Sequence of chain 1.A:
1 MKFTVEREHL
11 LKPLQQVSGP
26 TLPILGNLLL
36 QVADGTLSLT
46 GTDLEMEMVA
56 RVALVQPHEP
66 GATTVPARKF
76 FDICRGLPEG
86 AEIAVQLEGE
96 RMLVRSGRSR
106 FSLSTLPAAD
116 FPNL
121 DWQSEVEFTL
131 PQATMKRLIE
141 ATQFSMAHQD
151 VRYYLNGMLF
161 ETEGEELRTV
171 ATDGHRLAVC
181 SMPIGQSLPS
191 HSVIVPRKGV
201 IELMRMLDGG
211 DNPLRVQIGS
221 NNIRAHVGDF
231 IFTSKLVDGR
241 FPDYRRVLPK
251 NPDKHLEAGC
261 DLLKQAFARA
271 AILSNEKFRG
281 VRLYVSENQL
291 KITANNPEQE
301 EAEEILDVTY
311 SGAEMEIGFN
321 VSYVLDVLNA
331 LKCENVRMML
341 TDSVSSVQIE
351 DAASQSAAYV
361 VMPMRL

A small-molecule ligand and the protein it binds are described below.
Small molecule (SMILES): NC(=O)c1ccc(F)c(F)c1

Binding-site contacts:
Ligand atom O3 contacts residue GLY174 of chain 1.A at 4.4 Å.
Ligand atom F10 contacts residue SER346 of chain 1.A at 3.5 Å.
Ligand atom C7 contacts residue VAL247 of chain 1.A at 3.7 Å (hydrophobic).
Ligand atom C9 contacts residue VAL247 of chain 1.A at 3.8 Å (hydrophobic).
Ligand atom C7 contacts residue HIS175 of chain 1.A at 4.1 Å.
Ligand atom N1 contacts residue VAL247 of chain 1.A at 4.2 Å.
Ligand atom F8 contacts residue MET362 of chain 1.A at 3.9 Å.
Ligand atom F8 contacts residue ARG176 of chain 1.A at 4.0 Å.
Ligand atom C11 contacts residue VAL247 of chain 1.A at 4.1 Å (hydrophobic).
Ligand atom C7 contacts residue GLY174 of chain 1.A at 4.0 Å.
Ligand atom C2 contacts residue VAL247 of chain 1.A at 4.0 Å (hydrophobic).
Ligand atom C9 contacts residue GLY174 of chain 1.A at 4.1 Å.
Ligand atom C6 contacts residue VAL247 of chain 1.A at 4.0 Å (hydrophobic).
Ligand atom O3 contacts residue THR172 of chain 1.A at 4.3 Å.
Ligand atom F8 contacts residue HIS175 of chain 1.A at 3.3 Å.
Ligand atom C7 contacts residue ARG176 of chain 1.A at 4.5 Å.
Ligand atom C4 contacts residue GLY174 of chain 1.A at 4.1 Å.
Ligand atom F8 contacts residue VAL247 of chain 1.A at 4.1 Å.
Ligand atom C5 contacts residue GLY174 of chain 1.A at 3.9 Å.
Ligand atom C7 contacts residue MET362 of chain 1.A at 4.4 Å (hydrophobic).
Ligand atom N1 contacts residue PRO242 of chain 1.A at 4.5 Å.
Ligand atom C4 contacts residue THR172 of chain 1.A at 4.5 Å.
Ligand atom C6 contacts residue GLY174 of chain 1.A at 3.8 Å.
Ligand atom F10 contacts residue VAL247 of chain 1.A at 4.3 Å.
Ligand atom C6 contacts residue THR172 of chain 1.A at 3.3 Å.
Ligand atom F10 contacts residue MET362 of chain 1.A at 4.0 Å.
Ligand atom C6 contacts residue ARG176 of chain 1.A at 4.0 Å.
Ligand atom C4 contacts residue VAL247 of chain 1.A at 3.9 Å (hydrophobic).
Ligand atom F8 contacts residue LEU177 of chain 1.A at 4.4 Å.
Ligand atom C11 contacts residue GLY174 of chain 1.A at 4.2 Å.
Ligand atom O3 contacts residue PRO242 of chain 1.A at 3.6 Å.
Ligand atom C5 contacts residue THR172 of chain 1.A at 3.1 Å.
Ligand atom C6 contacts residue LEU177 of chain 1.A at 3.9 Å (hydrophobic).
Ligand atom C2 contacts residue PRO242 of chain 1.A at 4.3 Å (hydrophobic).
Ligand atom C9 contacts residue MET362 of chain 1.A at 4.4 Å (hydrophobic).
Ligand atom C6 contacts residue HIS175 of chain 1.A at 4.1 Å.
Ligand atom C5 contacts residue VAL247 of chain 1.A at 4.2 Å (hydrophobic).
Ligand atom F8 contacts residue VAL360 of chain 1.A at 3.9 Å.
Ligand atom F8 contacts residue SER346 of chain 1.A at 4.0 Å.
Ligand atom F8 contacts residue VAL361 of chain 1.A at 4.4 Å.